A small-molecule ligand and the protein it binds are described below.
Small molecule (SMILES): COc1ccc(C)cc1NC(=O)Nn1cnnc1

Sequence of chain 1.A:
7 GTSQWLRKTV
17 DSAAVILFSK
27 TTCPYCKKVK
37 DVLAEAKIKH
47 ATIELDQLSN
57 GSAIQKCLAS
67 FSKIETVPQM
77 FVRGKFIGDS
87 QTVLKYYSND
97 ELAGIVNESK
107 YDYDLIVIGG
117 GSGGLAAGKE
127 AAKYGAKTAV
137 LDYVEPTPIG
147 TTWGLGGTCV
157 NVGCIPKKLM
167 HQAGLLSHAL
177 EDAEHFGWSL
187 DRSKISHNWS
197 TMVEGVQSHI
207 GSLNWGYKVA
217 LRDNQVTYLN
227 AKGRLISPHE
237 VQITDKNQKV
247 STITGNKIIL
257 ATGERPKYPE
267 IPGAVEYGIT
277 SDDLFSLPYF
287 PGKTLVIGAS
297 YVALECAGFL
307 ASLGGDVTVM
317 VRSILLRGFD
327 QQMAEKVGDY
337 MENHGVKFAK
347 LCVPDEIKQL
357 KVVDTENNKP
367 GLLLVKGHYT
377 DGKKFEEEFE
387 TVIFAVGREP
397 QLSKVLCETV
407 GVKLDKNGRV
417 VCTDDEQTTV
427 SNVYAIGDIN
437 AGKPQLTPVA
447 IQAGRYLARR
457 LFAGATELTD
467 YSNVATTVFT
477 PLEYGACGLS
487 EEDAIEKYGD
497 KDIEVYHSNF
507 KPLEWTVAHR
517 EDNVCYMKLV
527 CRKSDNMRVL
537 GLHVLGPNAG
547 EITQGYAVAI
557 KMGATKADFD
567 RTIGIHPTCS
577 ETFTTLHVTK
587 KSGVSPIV

Binding-site contacts:
Ligand atom N3 contacts residue ALA307 of chain 1.A at 3.9 Å.
Ligand atom O1 contacts residue HIS340 of chain 1.A at 3.8 Å.
Ligand atom N3 contacts residue VAL342 of chain 1.A at 2.9 Å.
Ligand atom C5 contacts residue ALA307 of chain 1.A at 3.8 Å (hydrophobic).
Ligand atom N2 contacts residue PRO477 of chain 1.A at 3.4 Å.
Ligand atom C8 contacts residue HIS340 of chain 1.A at 3.6 Å.
Ligand atom C10 contacts residue MET337 of chain 1.A at 3.7 Å (hydrophobic).
Ligand atom O1 contacts residue PRO477 of chain 1.A at 3.8 Å.
Ligand atom C10 contacts residue PRO477 of chain 1.A at 3.9 Å (hydrophobic).
Ligand atom N3 contacts residue MET337 of chain 1.A at 3.8 Å.
Ligand atom C9 contacts residue VAL342 of chain 1.A at 3.8 Å (hydrophobic).
Ligand atom N4 contacts residue MET337 of chain 1.A at 3.0 Å (h-bond).
Ligand atom N3 contacts residue GLY304 of chain 1.A at 3.5 Å.
Ligand atom C9 contacts residue ALA307 of chain 1.A at 3.5 Å (hydrophobic).
Ligand atom C6 contacts residue ALA307 of chain 1.A at 3.8 Å (hydrophobic).
Ligand atom C1 contacts residue HIS174 of chain 1.A at 3.4 Å.
Ligand atom N2 contacts residue GLY304 of chain 1.A at 3.7 Å.
Ligand atom C contacts residue HIS340 of chain 1.A at 3.4 Å.
Ligand atom C8 contacts residue HIS174 of chain 1.A at 3.5 Å.
Ligand atom C1 contacts residue HIS340 of chain 1.A at 3.8 Å.
Ligand atom N1 contacts residue GLY304 of chain 1.A at 3.8 Å.
Ligand atom O contacts residue HIS340 of chain 1.A at 2.7 Å (h-bond).
Ligand atom O1 contacts residue SER308 of chain 1.A at 3.8 Å.
Ligand atom C9 contacts residue GLY304 of chain 1.A at 2.8 Å.
Ligand atom N1 contacts residue PRO477 of chain 1.A at 3.8 Å.
Ligand atom N4 contacts residue VAL342 of chain 1.A at 3.3 Å.
Ligand atom N2 contacts residue SER308 of chain 1.A at 3.5 Å (h-bond).
Ligand atom O contacts residue HIS174 of chain 1.A at 2.6 Å.
Ligand atom C8 contacts residue SER308 of chain 1.A at 3.2 Å.
Ligand atom C7 contacts residue HIS340 of chain 1.A at 3.5 Å.
Ligand atom N3 contacts residue PRO477 of chain 1.A at 3.5 Å.
Ligand atom C9 contacts residue PRO477 of chain 1.A at 3.2 Å (hydrophobic).
Ligand atom C contacts residue ARG516 of chain 1.A at 3.8 Å.
Ligand atom N contacts residue HIS340 of chain 1.A at 3.0 Å (h-bond).
Ligand atom C6 contacts residue HIS340 of chain 1.A at 3.7 Å.
Ligand atom O1 contacts residue HIS174 of chain 1.A at 2.9 Å (h-bond).
Ligand atom C contacts residue HIS174 of chain 1.A at 1.5 Å.
Ligand atom C10 contacts residue HIS340 of chain 1.A at 3.3 Å.
Ligand atom N1 contacts residue SER308 of chain 1.A at 2.3 Å (h-bond).
Ligand atom N contacts residue SER308 of chain 1.A at 3.9 Å.